Binding-site contacts:
Ligand atom C25 contacts residue TRP115 of chain 1.A at 3.6 Å (hydrophobic).
Ligand atom C24 contacts residue TRP115 of chain 1.A at 3.5 Å (hydrophobic).
Ligand atom C25 contacts residue CYS307 of chain 1.A at 3.6 Å (hydrophobic).
Ligand atom C19 contacts residue HIS114 of chain 1.A at 3.3 Å.
Ligand atom O22 contacts residue LEU304 of chain 1.A at 3.2 Å.
Ligand atom CL1 contacts residue TRP24 of chain 1.A at 3.6 Å.
Ligand atom N2 contacts residue TRP115 of chain 1.A at 3.6 Å.
Ligand atom O4 contacts residue CYS307 of chain 1.A at 3.3 Å.
Ligand atom O20 contacts residue TYR52 of chain 1.A at 2.8 Å (h-bond).
Ligand atom C26 contacts residue CYS307 of chain 1.A at 3.4 Å (hydrophobic).
Ligand atom C5 contacts residue TRP115 of chain 1.A at 3.3 Å (hydrophobic).
Ligand atom N8 contacts residue TRP223 of chain 1.A at 3.6 Å.
Ligand atom C23 contacts residue TRP115 of chain 1.A at 3.4 Å (hydrophobic).
Ligand atom C19 contacts residue NAP1 of chain 1.B at 3.5 Å.
Ligand atom O22 contacts residue PHE126 of chain 1.A at 3.4 Å.
Ligand atom C9 contacts residue TRP223 of chain 1.A at 3.6 Å (hydrophobic).
Ligand atom O3 contacts residue ALA303 of chain 1.A at 3.2 Å.
Ligand atom C13 contacts residue TRP24 of chain 1.A at 3.5 Å (hydrophobic).
Ligand atom C11 contacts residue PHE126 of chain 1.A at 3.1 Å (hydrophobic).
Ligand atom O3 contacts residue TYR313 of chain 1.A at 3.5 Å.
Ligand atom O20 contacts residue HIS114 of chain 1.A at 2.7 Å (h-bond).
Ligand atom C6 contacts residue LEU304 of chain 1.A at 3.6 Å (hydrophobic).
Ligand atom O20 contacts residue NAP1 of chain 1.B at 3.1 Å.
Ligand atom C1 contacts residue TRP115 of chain 1.A at 3.5 Å (hydrophobic).
Ligand atom O21 contacts residue HIS114 of chain 1.A at 3.3 Å (h-bond).
Ligand atom C5 contacts residue LEU304 of chain 1.A at 3.6 Å (hydrophobic).
Ligand atom C9 contacts residue PHE126 of chain 1.A at 3.7 Å (hydrophobic).
Ligand atom N27 contacts residue CYS307 of chain 1.A at 3.5 Å (h-bond).
Ligand atom O22 contacts residue TRP223 of chain 1.A at 3.4 Å.
Ligand atom C15 contacts residue TRP24 of chain 1.A at 3.0 Å (hydrophobic).
Ligand atom O21 contacts residue NAP1 of chain 1.B at 3.5 Å (h-bond).
Ligand atom N27 contacts residue THR117 of chain 1.A at 2.8 Å (h-bond).
Ligand atom C6 contacts residue TRP115 of chain 1.A at 3.3 Å (hydrophobic).
Ligand atom O4 contacts residue TYR313 of chain 1.A at 3.2 Å.
Ligand atom C12 contacts residue PHE126 of chain 1.A at 3.5 Å (hydrophobic).
Ligand atom CL1 contacts residue VAL51 of chain 1.A at 3.2 Å.
Ligand atom O3 contacts residue LEU304 of chain 1.A at 2.9 Å (h-bond).
Ligand atom O17 contacts residue TRP24 of chain 1.A at 3.5 Å.
Ligand atom O21 contacts residue TRP115 of chain 1.A at 3.2 Å (h-bond).
Ligand atom C18 contacts residue TRP24 of chain 1.A at 3.4 Å (hydrophobic).

Sequence of chain 1.A:
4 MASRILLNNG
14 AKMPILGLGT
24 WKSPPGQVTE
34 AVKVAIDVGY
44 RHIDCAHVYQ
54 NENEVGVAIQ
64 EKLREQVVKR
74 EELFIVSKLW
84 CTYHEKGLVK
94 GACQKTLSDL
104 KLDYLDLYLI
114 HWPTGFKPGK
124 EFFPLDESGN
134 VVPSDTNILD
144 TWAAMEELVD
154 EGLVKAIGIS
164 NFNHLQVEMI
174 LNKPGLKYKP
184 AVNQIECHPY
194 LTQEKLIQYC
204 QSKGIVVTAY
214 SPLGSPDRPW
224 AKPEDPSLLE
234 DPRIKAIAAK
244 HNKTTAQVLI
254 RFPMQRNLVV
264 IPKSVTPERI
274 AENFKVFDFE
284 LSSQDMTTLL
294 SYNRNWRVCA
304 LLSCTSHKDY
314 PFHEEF

The protein below binds the small molecule below.
Small molecule (SMILES): N#Cc1ccc(CNC(=O)c2ccc(Cl)cc2OCC(=O)O)cc1[N+](=O)[O-]